A protein and the small-molecule ligand that binds it are described below.
Small molecule (SMILES): CC(=O)N[C@@H]1[C@@H](O)[C@H](O)[C@@H](CO)O[C@H]1O

Binding-site contacts:
Ligand atom C5 contacts residue TRP257 of chain 1.B at 4.3 Å (hydrophobic).
Ligand atom C1 contacts residue ASN113 of chain 1.B at 1.4 Å.
Ligand atom O7 contacts residue ASN113 of chain 1.B at 3.6 Å (h-bond).
Ligand atom N2 contacts residue ASN113 of chain 1.B at 2.9 Å (h-bond).
Ligand atom O5 contacts residue TRP257 of chain 1.B at 3.6 Å.
Ligand atom C4 contacts residue TRP257 of chain 1.B at 4.4 Å (hydrophobic).
Ligand atom C1 contacts residue SER115 of chain 1.B at 4.1 Å.
Ligand atom C4 contacts residue ASN113 of chain 1.B at 4.2 Å.
Ligand atom C6 contacts residue TRP257 of chain 1.B at 4.4 Å (hydrophobic).
Ligand atom O5 contacts residue ASN113 of chain 1.B at 2.3 Å (h-bond).
Ligand atom C5 contacts residue ASN113 of chain 1.B at 3.7 Å.
Ligand atom C1 contacts residue TRP257 of chain 1.B at 4.0 Å (hydrophobic).
Ligand atom C7 contacts residue TRP257 of chain 1.B at 4.3 Å (hydrophobic).
Ligand atom C2 contacts residue ASN113 of chain 1.B at 2.4 Å.
Ligand atom C8 contacts residue ASN113 of chain 1.B at 4.5 Å.
Ligand atom C2 contacts residue TRP257 of chain 1.B at 3.8 Å (hydrophobic).
Ligand atom O6 contacts residue LEU261 of chain 1.B at 3.5 Å.
Ligand atom O5 contacts residue ALA116 of chain 1.B at 4.1 Å.
Ligand atom O7 contacts residue TRP257 of chain 1.B at 3.3 Å.
Ligand atom C7 contacts residue ASN113 of chain 1.B at 3.4 Å.
Ligand atom O5 contacts residue SER115 of chain 1.B at 4.3 Å.
Ligand atom C3 contacts residue ASN113 of chain 1.B at 3.7 Å.
Ligand atom C6 contacts residue LEU261 of chain 1.B at 4.3 Å (hydrophobic).

Sequence of chain 1.B:
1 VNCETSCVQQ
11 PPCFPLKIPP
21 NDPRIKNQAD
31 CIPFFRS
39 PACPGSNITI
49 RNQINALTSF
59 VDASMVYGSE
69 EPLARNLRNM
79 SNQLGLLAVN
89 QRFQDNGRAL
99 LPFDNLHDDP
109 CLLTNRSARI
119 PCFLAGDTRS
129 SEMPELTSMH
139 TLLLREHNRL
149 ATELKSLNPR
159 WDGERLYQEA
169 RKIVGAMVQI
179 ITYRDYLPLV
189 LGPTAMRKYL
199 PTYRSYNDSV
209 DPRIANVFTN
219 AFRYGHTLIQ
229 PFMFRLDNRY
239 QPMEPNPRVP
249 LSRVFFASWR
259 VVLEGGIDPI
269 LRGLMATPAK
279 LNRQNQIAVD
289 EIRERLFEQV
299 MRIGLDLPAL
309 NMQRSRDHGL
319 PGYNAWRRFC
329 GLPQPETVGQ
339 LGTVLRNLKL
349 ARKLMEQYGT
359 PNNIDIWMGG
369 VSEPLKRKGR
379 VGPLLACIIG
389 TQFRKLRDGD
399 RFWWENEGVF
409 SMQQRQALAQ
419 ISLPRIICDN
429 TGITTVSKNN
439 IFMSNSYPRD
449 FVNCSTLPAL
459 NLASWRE